Binding-site contacts:
Ligand atom N contacts residue ASN180 of chain 2.A at 3.0 Å (h-bond).
Ligand atom CA contacts residue ASN180 of chain 2.A at 3.2 Å.
Ligand atom CG contacts residue VAL183 of chain 2.A at 3.9 Å (hydrophobic).
Ligand atom O2P contacts residue ARG134 of chain 2.A at 2.8 Å (salt-bridge).
Ligand atom CG1 contacts residue GLY176 of chain 2.A at 3.5 Å.
Ligand atom C contacts residue LYS54 of chain 2.A at 3.6 Å.
Ligand atom CB contacts residue ASN231 of chain 2.A at 3.5 Å.
Ligand atom CG1 contacts residue S1I1 of chain 2.C at 3.4 Å.
Ligand atom CA contacts residue ASN231 of chain 2.A at 3.8 Å.
Ligand atom C contacts residue S1I1 of chain 2.C at 3.5 Å.
Ligand atom CA contacts residue ASN231 of chain 2.A at 3.6 Å.
Ligand atom CG1 contacts residue LEU179 of chain 2.A at 3.8 Å (hydrophobic).
Ligand atom O contacts residue ASN231 of chain 2.A at 3.0 Å (h-bond).
Ligand atom CG2 contacts residue S1I1 of chain 2.C at 3.7 Å.
Ligand atom P contacts residue ARG134 of chain 2.A at 3.7 Å.
Ligand atom P contacts residue ARG61 of chain 2.A at 3.7 Å.
Ligand atom C contacts residue ASN180 of chain 2.A at 3.6 Å.
Ligand atom CB contacts residue ASN180 of chain 2.A at 3.2 Å.
Ligand atom O3P contacts residue ARG134 of chain 2.A at 2.9 Å (salt-bridge).
Ligand atom P contacts residue TYR135 of chain 2.A at 3.8 Å.
Ligand atom O1P contacts residue ARG61 of chain 2.A at 2.9 Å (salt-bridge).
Ligand atom OXT contacts residue LYS54 of chain 2.A at 3.1 Å.
Ligand atom CD2 contacts residue ARG65 of chain 2.A at 3.7 Å.
Ligand atom C contacts residue ASN231 of chain 2.A at 3.7 Å.
Ligand atom CG2 contacts residue VAL183 of chain 2.A at 3.7 Å (hydrophobic).
Ligand atom CB contacts residue VAL183 of chain 2.A at 3.9 Å (hydrophobic).
Ligand atom O contacts residue S1I1 of chain 2.C at 2.9 Å.
Ligand atom O contacts residue LYS127 of chain 2.A at 2.8 Å (salt-bridge).
Ligand atom CG2 contacts residue ARG134 of chain 2.A at 3.8 Å.
Ligand atom O contacts residue ASN180 of chain 2.A at 3.5 Å (h-bond).
Ligand atom O2P contacts residue ARG61 of chain 2.A at 2.9 Å (salt-bridge).
Ligand atom OXT contacts residue S1I1 of chain 2.C at 3.8 Å.
Ligand atom CA contacts residue LEU179 of chain 2.A at 3.8 Å (hydrophobic).
Ligand atom CG2 contacts residue ASN180 of chain 2.A at 3.6 Å.
Ligand atom N contacts residue ASN231 of chain 2.A at 2.9 Å (h-bond).
Ligand atom CB contacts residue ASN231 of chain 2.A at 3.6 Å.
Ligand atom CB contacts residue TRP235 of chain 2.A at 3.9 Å (hydrophobic).
Ligand atom O contacts residue VAL183 of chain 2.A at 3.5 Å.
Ligand atom O3P contacts residue TYR135 of chain 2.A at 2.6 Å (h-bond).
Ligand atom O contacts residue LEU179 of chain 2.A at 3.5 Å.

Sequence of chain 2.A:
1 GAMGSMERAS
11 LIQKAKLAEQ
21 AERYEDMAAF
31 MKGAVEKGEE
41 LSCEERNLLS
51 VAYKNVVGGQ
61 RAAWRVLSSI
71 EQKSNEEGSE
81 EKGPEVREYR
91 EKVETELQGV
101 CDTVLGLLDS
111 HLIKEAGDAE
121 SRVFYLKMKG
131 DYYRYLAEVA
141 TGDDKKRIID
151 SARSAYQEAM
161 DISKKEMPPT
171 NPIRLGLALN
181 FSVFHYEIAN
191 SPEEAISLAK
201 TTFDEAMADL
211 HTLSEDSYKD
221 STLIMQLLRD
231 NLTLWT

A small-molecule ligand and the protein it binds are described below.
Small molecule (SMILES): CC(C)[C@H](NC(=O)[C@@H](NC(=O)[C@H](C)NC(=O)[C@@H]1CCCN1C(=O)[C@@H](N)Cc1ccccc1)[C@@H](C)OP(=O)(O)O)C(=O)O